Sequence of chain 1.A:
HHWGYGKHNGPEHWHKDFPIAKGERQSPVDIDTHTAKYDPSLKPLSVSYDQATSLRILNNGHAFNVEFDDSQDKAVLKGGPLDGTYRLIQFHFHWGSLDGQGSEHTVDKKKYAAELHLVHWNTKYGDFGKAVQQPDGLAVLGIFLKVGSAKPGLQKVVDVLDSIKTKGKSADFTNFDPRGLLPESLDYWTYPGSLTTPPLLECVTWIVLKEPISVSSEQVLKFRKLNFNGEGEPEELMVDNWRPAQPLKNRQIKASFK

Binding-site contacts:
Ligand atom HG contacts residue PRO136 of chain 1.A at 3.9 Å.
Ligand atom HG contacts residue GLU203 of chain 1.A at 3.2 Å.
Ligand atom C7 contacts residue PRO136 of chain 1.A at 3.4 Å (hydrophobic).
Ligand atom HG contacts residue GLN134 of chain 1.A at 4.0 Å.
Ligand atom C5 contacts residue GLN135 of chain 1.A at 4.2 Å.
Ligand atom C5 contacts residue GLU203 of chain 1.A at 3.0 Å.
Ligand atom C7 contacts residue GLN134 of chain 1.A at 4.2 Å.
Ligand atom C7 contacts residue CYS204 of chain 1.A at 4.3 Å (hydrophobic).
Ligand atom C3 contacts residue GLU203 of chain 1.A at 4.2 Å.
Ligand atom C5 contacts residue PRO136 of chain 1.A at 3.4 Å (hydrophobic).
Ligand atom HG contacts residue CYS204 of chain 1.A at 2.2 Å.
Ligand atom C6 contacts residue GLN134 of chain 1.A at 3.2 Å.
Ligand atom C7 contacts residue GLN135 of chain 1.A at 3.5 Å.
Ligand atom C2 contacts residue PRO136 of chain 1.A at 4.0 Å (hydrophobic).
Ligand atom C6 contacts residue PRO136 of chain 1.A at 3.7 Å (hydrophobic).
Ligand atom HG contacts residue VAL133 of chain 1.A at 3.9 Å.
Ligand atom C4 contacts residue PRO136 of chain 1.A at 3.8 Å (hydrophobic).
Ligand atom C6 contacts residue GLN135 of chain 1.A at 3.8 Å.
Ligand atom C3 contacts residue PRO136 of chain 1.A at 3.6 Å (hydrophobic).
Ligand atom C7 contacts residue GLU203 of chain 1.A at 3.5 Å.
Ligand atom HG contacts residue GLN135 of chain 1.A at 3.0 Å.
Ligand atom C4 contacts residue GLN134 of chain 1.A at 4.0 Å.

A small-molecule ligand and the protein it binds are described below.
Small molecule (SMILES): O=C(O)c1ccc([Hg]O)cc1